Binding-site contacts:
Ligand atom CB contacts residue PHE130 of chain 1.D at 4.1 Å (hydrophobic).
Ligand atom CG contacts residue TRP223 of chain 1.D at 4.0 Å (hydrophobic).
Ligand atom OXT contacts residue EDO1 of chain 1.AA at 3.8 Å.
Ligand atom N contacts residue ASP189 of chain 1.D at 3.6 Å (salt-bridge).
Ligand atom OE2 contacts residue LYS222 of chain 1.D at 3.8 Å.
Ligand atom CA contacts residue GLU217 of chain 1.D at 3.6 Å.
Ligand atom OE1 contacts residue PHE130 of chain 1.D at 3.3 Å.
Ligand atom CD contacts residue PHE130 of chain 1.D at 3.9 Å (hydrophobic).
Ligand atom CG contacts residue GLU217 of chain 1.D at 3.5 Å.
Ligand atom N contacts residue GLU217 of chain 1.D at 2.7 Å (salt-bridge).
Ligand atom C contacts residue ASP216 of chain 1.D at 4.0 Å.
Ligand atom C contacts residue GLU217 of chain 1.D at 3.6 Å.
Ligand atom N contacts residue ASP216 of chain 1.D at 2.7 Å (salt-bridge).
Ligand atom OXT contacts residue NA1 of chain 1.Z at 2.9 Å (h-bond).
Ligand atom N contacts residue ASP191 of chain 1.D at 4.0 Å.
Ligand atom OXT contacts residue GLU217 of chain 1.D at 3.1 Å (salt-bridge).
Ligand atom C contacts residue NA1 of chain 1.Z at 4.0 Å.
Ligand atom OE2 contacts residue TRP223 of chain 1.D at 3.0 Å (h-bond).
Ligand atom CB contacts residue GLU217 of chain 1.D at 4.1 Å.
Ligand atom CD contacts residue TRP223 of chain 1.D at 3.7 Å (hydrophobic).
Ligand atom N contacts residue NA1 of chain 1.Z at 4.0 Å.
Ligand atom CA contacts residue ASP216 of chain 1.D at 3.7 Å.
Ligand atom OXT contacts residue ASP216 of chain 1.D at 3.4 Å (salt-bridge).

This protein binds this small molecule.
Small molecule (SMILES): N[C@@H](CCC(=O)O)C(=O)O

Sequence of chain 1.D:
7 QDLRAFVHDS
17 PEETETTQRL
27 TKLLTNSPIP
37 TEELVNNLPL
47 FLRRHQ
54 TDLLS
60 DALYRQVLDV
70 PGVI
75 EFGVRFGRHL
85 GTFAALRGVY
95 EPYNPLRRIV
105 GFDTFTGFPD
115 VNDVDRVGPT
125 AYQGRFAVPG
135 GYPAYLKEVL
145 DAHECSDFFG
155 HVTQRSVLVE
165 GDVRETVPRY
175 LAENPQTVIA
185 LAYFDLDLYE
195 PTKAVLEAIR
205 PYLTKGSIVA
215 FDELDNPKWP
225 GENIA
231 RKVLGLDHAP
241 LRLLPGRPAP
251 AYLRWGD